Sequence of chain 1.B:
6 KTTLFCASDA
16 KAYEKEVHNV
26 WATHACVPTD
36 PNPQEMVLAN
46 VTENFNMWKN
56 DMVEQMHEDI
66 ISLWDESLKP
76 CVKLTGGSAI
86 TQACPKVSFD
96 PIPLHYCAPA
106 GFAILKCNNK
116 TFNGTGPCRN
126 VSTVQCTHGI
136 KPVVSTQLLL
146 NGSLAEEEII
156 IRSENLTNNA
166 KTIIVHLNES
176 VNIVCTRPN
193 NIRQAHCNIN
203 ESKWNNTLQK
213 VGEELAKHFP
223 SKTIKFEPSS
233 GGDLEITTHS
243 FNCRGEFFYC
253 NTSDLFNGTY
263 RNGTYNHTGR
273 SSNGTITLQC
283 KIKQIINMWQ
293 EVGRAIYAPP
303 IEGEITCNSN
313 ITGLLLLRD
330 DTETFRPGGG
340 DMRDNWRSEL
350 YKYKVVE

A protein and the small-molecule ligand that binds it are described below.
Small molecule (SMILES): CC(=O)N[C@@H]1[C@@H](O)[C@H](O)[C@@H](CO)O[C@H]1O

Binding-site contacts:
Ligand atom C5 contacts residue ASP256 of chain 1.B at 4.3 Å.
Ligand atom C8 contacts residue PRO230 of chain 1.B at 3.8 Å (hydrophobic).
Ligand atom C6 contacts residue ARG272 of chain 1.B at 4.4 Å.
Ligand atom O6 contacts residue GLY271 of chain 1.B at 3.9 Å.
Ligand atom O7 contacts residue ASN259 of chain 1.B at 4.5 Å.
Ligand atom C5 contacts residue ASN259 of chain 1.B at 3.7 Å.
Ligand atom C1 contacts residue ASN259 of chain 1.B at 1.4 Å.
Ligand atom O5 contacts residue THR270 of chain 1.B at 3.6 Å.
Ligand atom C2 contacts residue SER255 of chain 1.B at 4.2 Å.
Ligand atom C2 contacts residue ASN259 of chain 1.B at 2.4 Å.
Ligand atom O6 contacts residue ARG272 of chain 1.B at 3.0 Å (salt-bridge).
Ligand atom O6 contacts residue THR270 of chain 1.B at 4.3 Å.
Ligand atom N2 contacts residue ASN259 of chain 1.B at 2.9 Å (h-bond).
Ligand atom C7 contacts residue PRO230 of chain 1.B at 3.8 Å (hydrophobic).
Ligand atom C1 contacts residue SER255 of chain 1.B at 4.0 Å.
Ligand atom O5 contacts residue GLY271 of chain 1.B at 3.7 Å.
Ligand atom C1 contacts residue THR270 of chain 1.B at 3.6 Å.
Ligand atom O5 contacts residue ASP256 of chain 1.B at 3.5 Å (salt-bridge).
Ligand atom C1 contacts residue GLY271 of chain 1.B at 4.0 Å.
Ligand atom C4 contacts residue ASN259 of chain 1.B at 4.2 Å.
Ligand atom C8 contacts residue ASN259 of chain 1.B at 4.0 Å.
Ligand atom C7 contacts residue ASN259 of chain 1.B at 3.8 Å.
Ligand atom O6 contacts residue ASP256 of chain 1.B at 2.8 Å (salt-bridge).
Ligand atom O5 contacts residue ASN259 of chain 1.B at 2.4 Å (h-bond).
Ligand atom C8 contacts residue GLU229 of chain 1.B at 3.1 Å.
Ligand atom C5 contacts residue THR270 of chain 1.B at 4.2 Å.
Ligand atom O5 contacts residue SER255 of chain 1.B at 4.2 Å.
Ligand atom O7 contacts residue PRO230 of chain 1.B at 3.6 Å.
Ligand atom O5 contacts residue ARG272 of chain 1.B at 4.3 Å.
Ligand atom C6 contacts residue ASP256 of chain 1.B at 3.8 Å.
Ligand atom C3 contacts residue ASN259 of chain 1.B at 3.8 Å.